Binding-site contacts:
Ligand atom O1G contacts residue THR158 of chain 1.A at 2.8 Å (h-bond).
Ligand atom O4' contacts residue GLY287 of chain 1.A at 3.1 Å (h-bond).
Ligand atom O3G contacts residue THR12 of chain 1.A at 3.3 Å.
Ligand atom C5' contacts residue ALA13 of chain 1.A at 3.5 Å (hydrophobic).
Ligand atom O1G contacts residue GLY155 of chain 1.A at 3.2 Å.
Ligand atom O5' contacts residue GLY156 of chain 1.A at 3.5 Å (h-bond).
Ligand atom O2' contacts residue LYS207 of chain 1.A at 2.9 Å (salt-bridge).
Ligand atom O2G contacts residue GLU131 of chain 1.A at 2.8 Å (salt-bridge).
Ligand atom PB contacts residue GLY156 of chain 1.A at 3.3 Å.
Ligand atom O1A contacts residue GLY285 of chain 1.A at 3.5 Å.
Ligand atom N3 contacts residue GLY286 of chain 1.A at 3.4 Å (h-bond).
Ligand atom O3A contacts residue GLY156 of chain 1.A at 2.9 Å (h-bond).
Ligand atom O3A contacts residue GLY155 of chain 1.A at 3.1 Å.
Ligand atom N9 contacts residue GLY286 of chain 1.A at 3.3 Å (h-bond).
Ligand atom C5' contacts residue GLY156 of chain 1.A at 3.5 Å.
Ligand atom C4' contacts residue GLY156 of chain 1.A at 3.5 Å.
Ligand atom C1' contacts residue LYS207 of chain 1.A at 3.3 Å.
Ligand atom O5' contacts residue GLY286 of chain 1.A at 3.1 Å.
Ligand atom O3' contacts residue LYS207 of chain 1.A at 2.9 Å (salt-bridge).
Ligand atom N3B contacts residue GLY156 of chain 1.A at 3.0 Å (h-bond).
Ligand atom O2B contacts residue ALA13 of chain 1.A at 2.7 Å.
Ligand atom O3G contacts residue GLU131 of chain 1.A at 3.5 Å (salt-bridge).
Ligand atom C4 contacts residue GLY286 of chain 1.A at 3.1 Å.
Ligand atom N3B contacts residue THR12 of chain 1.A at 3.5 Å.
Ligand atom C2' contacts residue LYS207 of chain 1.A at 3.5 Å.
Ligand atom O2' contacts residue GLU204 of chain 1.A at 3.1 Å (salt-bridge).
Ligand atom C6 contacts residue LEU289 of chain 1.A at 3.5 Å (hydrophobic).
Ligand atom PA contacts residue GLY286 of chain 1.A at 3.5 Å.
Ligand atom C5 contacts residue ILE208 of chain 1.A at 3.5 Å (hydrophobic).
Ligand atom O1A contacts residue MG1 of chain 1.B at 3.5 Å.
Ligand atom O1A contacts residue GLY286 of chain 1.A at 2.5 Å (h-bond).
Ligand atom O1B contacts residue MG1 of chain 1.B at 3.2 Å.
Ligand atom O2G contacts residue MG1 of chain 1.B at 3.2 Å.
Ligand atom N1 contacts residue LEU289 of chain 1.A at 3.5 Å.
Ligand atom O1G contacts residue GLY157 of chain 1.A at 2.9 Å (h-bond).
Ligand atom O5' contacts residue GLY287 of chain 1.A at 3.4 Å (h-bond).
Ligand atom O1G contacts residue GLY156 of chain 1.A at 3.3 Å (h-bond).
Ligand atom O2B contacts residue ASN14 of chain 1.A at 2.8 Å (h-bond).
Ligand atom O4' contacts residue GLY286 of chain 1.A at 3.2 Å.
Ligand atom N3B contacts residue GLY157 of chain 1.A at 3.6 Å (h-bond).

A protein and the small-molecule ligand that binds it are described below.
Small molecule (SMILES): Nc1ncnc2c1ncn2[C@@H]1O[C@H](CO[P](=O)(O)O[P](=O)(O)NP(=O)(O)O)[C@@H](O)[C@H]1O

Sequence of chain 1.A:
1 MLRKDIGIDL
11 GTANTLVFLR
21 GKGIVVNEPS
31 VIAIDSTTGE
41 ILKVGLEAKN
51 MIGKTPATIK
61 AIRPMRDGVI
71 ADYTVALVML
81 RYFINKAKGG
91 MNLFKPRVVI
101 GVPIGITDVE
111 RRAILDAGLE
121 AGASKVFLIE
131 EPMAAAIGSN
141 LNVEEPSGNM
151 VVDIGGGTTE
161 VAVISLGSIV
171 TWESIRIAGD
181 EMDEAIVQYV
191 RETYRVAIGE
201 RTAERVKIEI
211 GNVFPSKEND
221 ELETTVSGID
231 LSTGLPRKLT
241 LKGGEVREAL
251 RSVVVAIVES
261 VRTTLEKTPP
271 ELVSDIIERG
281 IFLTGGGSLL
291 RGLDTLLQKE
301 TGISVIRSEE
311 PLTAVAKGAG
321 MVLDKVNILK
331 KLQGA